Binding-site contacts:
Ligand atom O01 contacts residue GLY136 of chain 1.A at 3.5 Å (h-bond).
Ligand atom C07 contacts residue GLY142 of chain 1.A at 4.0 Å.
Ligand atom N02 contacts residue ILE135 of chain 1.A at 3.4 Å (h-bond).
Ligand atom O03 contacts residue PRO85 of chain 1.A at 3.9 Å.
Ligand atom O03 contacts residue VAL133 of chain 1.A at 3.6 Å (h-bond).
Ligand atom C08 contacts residue LEU140 of chain 1.A at 3.7 Å (hydrophobic).
Ligand atom C05 contacts residue PRO87 of chain 1.A at 4.0 Å (hydrophobic).
Ligand atom N11 contacts residue PRO87 of chain 1.A at 3.8 Å.
Ligand atom C06 contacts residue GLY143 of chain 1.A at 3.9 Å.
Ligand atom N02 contacts residue SER134 of chain 1.A at 3.7 Å.
Ligand atom C05 contacts residue ALA146 of chain 1.A at 4.0 Å (hydrophobic).
Ligand atom O03 contacts residue ILE135 of chain 1.A at 3.2 Å (h-bond).
Ligand atom N11 contacts residue GLY136 of chain 1.A at 3.6 Å.
Ligand atom O03 contacts residue SER134 of chain 1.A at 3.5 Å.
Ligand atom O09 contacts residue TYR138 of chain 1.A at 3.7 Å.
Ligand atom O09 contacts residue PRO87 of chain 1.A at 3.8 Å.
Ligand atom C10 contacts residue TYR138 of chain 1.A at 4.2 Å (hydrophobic).
Ligand atom O03 contacts residue THR86 of chain 1.A at 3.8 Å.
Ligand atom O01 contacts residue SER134 of chain 1.A at 2.8 Å (h-bond).
Ligand atom C06 contacts residue PRO87 of chain 1.A at 3.9 Å (hydrophobic).
Ligand atom C05 contacts residue THR86 of chain 1.A at 3.5 Å.
Ligand atom C10 contacts residue PRO87 of chain 1.A at 3.8 Å (hydrophobic).
Ligand atom O03 contacts residue ALA146 of chain 1.A at 3.4 Å.
Ligand atom C06 contacts residue THR86 of chain 1.A at 4.2 Å.
Ligand atom O01 contacts residue ILE135 of chain 1.A at 2.8 Å (h-bond).
Ligand atom C04 contacts residue PRO87 of chain 1.A at 3.8 Å (hydrophobic).
Ligand atom N11 contacts residue TYR138 of chain 1.A at 3.0 Å (h-bond).
Ligand atom C07 contacts residue LEU140 of chain 1.A at 3.9 Å (hydrophobic).
Ligand atom C10 contacts residue LEU140 of chain 1.A at 4.0 Å (hydrophobic).
Ligand atom O09 contacts residue VAL139 of chain 1.A at 3.6 Å.
Ligand atom C08 contacts residue PRO87 of chain 1.A at 3.6 Å (hydrophobic).
Ligand atom C06 contacts residue GLY142 of chain 1.A at 3.8 Å.
Ligand atom C04 contacts residue THR86 of chain 1.A at 3.9 Å.
Ligand atom N02 contacts residue ALA146 of chain 1.A at 4.0 Å.
Ligand atom N11 contacts residue SER134 of chain 1.A at 4.2 Å.
Ligand atom N02 contacts residue THR86 of chain 1.A at 3.9 Å.
Ligand atom O09 contacts residue LEU140 of chain 1.A at 2.8 Å (h-bond).
Ligand atom C04 contacts residue LEU140 of chain 1.A at 4.1 Å (hydrophobic).
Ligand atom C07 contacts residue PRO87 of chain 1.A at 3.6 Å (hydrophobic).
Ligand atom C05 contacts residue PRO85 of chain 1.A at 3.9 Å (hydrophobic).

The small molecule below binds the protein below.
Small molecule (SMILES): Nc1c(O)cccc1[N+](=O)[O-]

Sequence of chain 1.A:
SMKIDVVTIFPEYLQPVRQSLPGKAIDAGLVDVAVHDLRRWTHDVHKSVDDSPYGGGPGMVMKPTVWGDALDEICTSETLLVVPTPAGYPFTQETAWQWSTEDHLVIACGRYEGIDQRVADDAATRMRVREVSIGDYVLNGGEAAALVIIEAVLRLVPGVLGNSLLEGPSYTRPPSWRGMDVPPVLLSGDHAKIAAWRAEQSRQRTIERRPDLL